Binding-site contacts:
Ligand atom C1 contacts residue GLY98 of chain 1.C at 3.8 Å.
Ligand atom F16 contacts residue LEU146 of chain 1.C at 3.7 Å.
Ligand atom C13 contacts residue ALA45 of chain 1.C at 3.8 Å (hydrophobic).
Ligand atom C6 contacts residue ILE21 of chain 1.C at 3.6 Å (hydrophobic).
Ligand atom N10 contacts residue ILE21 of chain 1.C at 3.9 Å.
Ligand atom C6 contacts residue GLY98 of chain 1.C at 3.8 Å.
Ligand atom C2 contacts residue THR96 of chain 1.C at 3.7 Å.
Ligand atom F21 contacts residue MET92 of chain 1.C at 3.2 Å.
Ligand atom C27 contacts residue GLU23 of chain 1.C at 3.6 Å.
Ligand atom C5 contacts residue GLY98 of chain 1.C at 3.6 Å.
Ligand atom O20 contacts residue ARG19 of chain 1.C at 2.7 Å (salt-bridge).
Ligand atom N10 contacts residue LEU146 of chain 1.C at 3.8 Å.
Ligand atom C4 contacts residue CYS95 of chain 1.C at 3.4 Å (hydrophobic).
Ligand atom C31 contacts residue VAL29 of chain 1.C at 3.4 Å (hydrophobic).
Ligand atom N14 contacts residue GLU93 of chain 1.C at 3.9 Å.
Ligand atom F16 contacts residue ASP157 of chain 1.C at 3.2 Å.
Ligand atom C3 contacts residue THR96 of chain 1.C at 3.6 Å.
Ligand atom O19 contacts residue ILE21 of chain 1.C at 3.6 Å (h-bond).
Ligand atom C3 contacts residue CYS95 of chain 1.C at 3.3 Å (hydrophobic).
Ligand atom C28 contacts residue VAL29 of chain 1.C at 3.9 Å (hydrophobic).
Ligand atom C4 contacts residue GLY98 of chain 1.C at 3.5 Å.
Ligand atom C11 contacts residue LEU146 of chain 1.C at 3.9 Å (hydrophobic).
Ligand atom C28 contacts residue ILE21 of chain 1.C at 3.7 Å (hydrophobic).
Ligand atom F22 contacts residue MET92 of chain 1.C at 3.9 Å.
Ligand atom C2 contacts residue GLY98 of chain 1.C at 3.7 Å.
Ligand atom C31 contacts residue GLY22 of chain 1.C at 3.7 Å.
Ligand atom F22 contacts residue ALA45 of chain 1.C at 3.8 Å.
Ligand atom N7 contacts residue LEU94 of chain 1.C at 3.6 Å.
Ligand atom F21 contacts residue GLU93 of chain 1.C at 3.5 Å.
Ligand atom N14 contacts residue CYS95 of chain 1.C at 3.0 Å (h-bond).
Ligand atom C13 contacts residue LEU146 of chain 1.C at 3.6 Å (hydrophobic).
Ligand atom C13 contacts residue GLU93 of chain 1.C at 3.3 Å.
Ligand atom N7 contacts residue CYS95 of chain 1.C at 2.9 Å (h-bond).
Ligand atom C9 contacts residue CYS95 of chain 1.C at 3.7 Å (hydrophobic).
Ligand atom C3 contacts residue GLY98 of chain 1.C at 3.6 Å.
Ligand atom C12 contacts residue LEU146 of chain 1.C at 3.6 Å (hydrophobic).
Ligand atom C23 contacts residue LEU97 of chain 1.C at 3.8 Å (hydrophobic).
Ligand atom C13 contacts residue CYS95 of chain 1.C at 3.8 Å (hydrophobic).
Ligand atom C4 contacts residue ILE21 of chain 1.C at 3.8 Å (hydrophobic).
Ligand atom N14 contacts residue LEU94 of chain 1.C at 3.8 Å.

Sequence of chain 1.C:
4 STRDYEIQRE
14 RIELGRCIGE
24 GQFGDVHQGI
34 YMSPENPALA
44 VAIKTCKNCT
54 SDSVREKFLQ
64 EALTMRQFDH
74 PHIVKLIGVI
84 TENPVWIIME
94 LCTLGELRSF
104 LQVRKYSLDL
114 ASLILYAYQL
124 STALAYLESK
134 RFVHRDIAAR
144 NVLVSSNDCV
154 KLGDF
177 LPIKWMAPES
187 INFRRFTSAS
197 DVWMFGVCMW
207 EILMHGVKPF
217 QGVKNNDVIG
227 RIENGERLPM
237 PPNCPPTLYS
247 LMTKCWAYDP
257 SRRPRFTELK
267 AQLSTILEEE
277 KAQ

The small molecule below binds the protein below.
Small molecule (SMILES): CNS(=O)(=O)c1ccc(Nc2ncc(C(F)(F)F)c(N[C@@H]3CCC[C@H]3N(C)C)n2)cc1